This protein binds this small molecule.
Small molecule (SMILES): CC(=O)N[C@@H]1[C@@H](O)[C@H](O)[C@@H](CO)O[C@H]1O

Binding-site contacts:
Ligand atom N2 contacts residue ASN67 of chain 29.E at 3.3 Å (h-bond).
Ligand atom C8 contacts residue ASN67 of chain 29.E at 3.6 Å.
Ligand atom C7 contacts residue MET118 of chain 29.E at 3.8 Å (hydrophobic).
Ligand atom O7 contacts residue ASN67 of chain 29.E at 4.5 Å.
Ligand atom O7 contacts residue ARG89 of chain 29.E at 4.2 Å.
Ligand atom C8 contacts residue MET118 of chain 29.E at 4.1 Å (hydrophobic).
Ligand atom C3 contacts residue ASN67 of chain 29.E at 3.6 Å.
Ligand atom O7 contacts residue MET118 of chain 29.E at 3.5 Å.
Ligand atom C4 contacts residue ASN67 of chain 29.E at 4.2 Å.
Ligand atom O5 contacts residue ASN67 of chain 29.E at 2.4 Å (h-bond).
Ligand atom O3 contacts residue ASN67 of chain 29.E at 3.8 Å.
Ligand atom C5 contacts residue ASN67 of chain 29.E at 3.7 Å.
Ligand atom C7 contacts residue ASN67 of chain 29.E at 3.8 Å.
Ligand atom C1 contacts residue ASN67 of chain 29.E at 1.4 Å.
Ligand atom C8 contacts residue PHE90 of chain 29.E at 4.4 Å (hydrophobic).
Ligand atom C2 contacts residue ASN67 of chain 29.E at 2.4 Å.

Sequence of chain 29.E:
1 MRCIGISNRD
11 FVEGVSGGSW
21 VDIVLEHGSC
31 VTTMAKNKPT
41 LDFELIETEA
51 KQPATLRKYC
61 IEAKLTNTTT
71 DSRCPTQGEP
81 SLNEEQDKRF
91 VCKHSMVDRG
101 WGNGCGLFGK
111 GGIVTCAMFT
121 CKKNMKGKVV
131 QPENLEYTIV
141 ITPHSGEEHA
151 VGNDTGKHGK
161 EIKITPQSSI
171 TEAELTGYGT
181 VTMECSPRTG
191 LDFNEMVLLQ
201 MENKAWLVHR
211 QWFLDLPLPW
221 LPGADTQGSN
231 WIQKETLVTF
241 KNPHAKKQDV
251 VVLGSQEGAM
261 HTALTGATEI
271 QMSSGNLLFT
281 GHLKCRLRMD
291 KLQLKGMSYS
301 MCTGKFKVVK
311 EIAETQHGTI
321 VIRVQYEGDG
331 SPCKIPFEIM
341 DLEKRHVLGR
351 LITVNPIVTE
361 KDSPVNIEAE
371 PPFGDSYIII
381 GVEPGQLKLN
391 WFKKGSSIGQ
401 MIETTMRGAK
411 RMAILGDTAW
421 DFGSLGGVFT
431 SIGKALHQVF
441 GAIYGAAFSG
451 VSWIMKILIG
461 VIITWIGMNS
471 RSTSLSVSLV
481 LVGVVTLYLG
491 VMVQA